Sequence of chain 1.B:
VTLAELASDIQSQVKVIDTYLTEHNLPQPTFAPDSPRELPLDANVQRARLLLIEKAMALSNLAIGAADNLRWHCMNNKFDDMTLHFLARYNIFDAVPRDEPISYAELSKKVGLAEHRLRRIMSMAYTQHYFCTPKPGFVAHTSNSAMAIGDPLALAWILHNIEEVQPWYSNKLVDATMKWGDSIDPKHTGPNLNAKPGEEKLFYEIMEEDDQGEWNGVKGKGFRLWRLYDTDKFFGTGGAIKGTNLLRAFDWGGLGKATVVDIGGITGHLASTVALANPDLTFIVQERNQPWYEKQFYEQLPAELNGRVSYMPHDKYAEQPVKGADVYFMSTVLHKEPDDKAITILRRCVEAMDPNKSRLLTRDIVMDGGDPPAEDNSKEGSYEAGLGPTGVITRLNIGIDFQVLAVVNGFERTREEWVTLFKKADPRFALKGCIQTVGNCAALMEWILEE

Binding-site contacts:
Ligand atom N3 contacts residue LEU229 of chain 1.A at 3.5 Å.
Ligand atom C9 contacts residue MET76 of chain 1.B at 4.2 Å (hydrophobic).
Ligand atom O17 contacts residue HIS161 of chain 1.A at 3.8 Å.
Ligand atom C13 contacts residue ILE242 of chain 1.A at 4.0 Å (hydrophobic).
Ligand atom N3 contacts residue HIS161 of chain 1.A at 2.8 Å (h-bond).
Ligand atom C14 contacts residue HIS336 of chain 1.A at 4.2 Å.
Ligand atom C12 contacts residue THR333 of chain 1.A at 3.7 Å.
Ligand atom C14 contacts residue ILE366 of chain 1.A at 3.8 Å (hydrophobic).
Ligand atom C5 contacts residue GLN412 of chain 1.A at 4.2 Å.
Ligand atom C19 contacts residue PHE236 of chain 1.A at 3.6 Å (hydrophobic).
Ligand atom C18 contacts residue GLN412 of chain 1.A at 3.6 Å.
Ligand atom C2 contacts residue PHE204 of chain 1.A at 3.8 Å (hydrophobic).
Ligand atom O15 contacts residue TYR205 of chain 1.A at 4.2 Å.
Ligand atom C2 contacts residue LEU229 of chain 1.A at 3.5 Å (hydrophobic).
Ligand atom C4 contacts residue LEU229 of chain 1.A at 4.2 Å (hydrophobic).
Ligand atom C4 contacts residue HIS161 of chain 1.A at 3.8 Å.
Ligand atom C18 contacts residue MET76 of chain 1.B at 3.6 Å (hydrophobic).
Ligand atom N3 contacts residue GLN412 of chain 1.A at 3.9 Å.
Ligand atom O16 contacts residue VAL413 of chain 1.A at 4.2 Å.
Ligand atom O16 contacts residue HIS336 of chain 1.A at 3.7 Å.
Ligand atom C2 contacts residue VAL416 of chain 1.A at 4.1 Å (hydrophobic).
Ligand atom O15 contacts residue VAL413 of chain 1.A at 3.8 Å.
Ligand atom O15 contacts residue LYS337 of chain 1.A at 3.1 Å (salt-bridge).
Ligand atom O17 contacts residue GLN412 of chain 1.A at 3.0 Å (h-bond).
Ligand atom C8 contacts residue MET76 of chain 1.B at 4.3 Å (hydrophobic).
Ligand atom C1 contacts residue LEU229 of chain 1.A at 4.3 Å (hydrophobic).
Ligand atom C6 contacts residue LYS337 of chain 1.A at 4.2 Å.
Ligand atom C11 contacts residue ILE242 of chain 1.A at 4.2 Å (hydrophobic).
Ligand atom C13 contacts residue THR333 of chain 1.A at 3.8 Å.
Ligand atom C1 contacts residue PHE204 of chain 1.A at 4.2 Å (hydrophobic).
Ligand atom O17 contacts residue TRP158 of chain 1.A at 3.4 Å.
Ligand atom C2 contacts residue HIS161 of chain 1.A at 3.6 Å.
Ligand atom C14 contacts residue ILE409 of chain 1.A at 4.1 Å (hydrophobic).
Ligand atom C18 contacts residue ILE409 of chain 1.A at 4.0 Å (hydrophobic).
Ligand atom C9 contacts residue ILE409 of chain 1.A at 4.1 Å (hydrophobic).
Ligand atom C1 contacts residue VAL416 of chain 1.A at 4.1 Å (hydrophobic).
Ligand atom C13 contacts residue ILE409 of chain 1.A at 4.0 Å (hydrophobic).
Ligand atom C1 contacts residue TYR205 of chain 1.A at 3.9 Å (hydrophobic).
Ligand atom C4 contacts residue GLN412 of chain 1.A at 3.7 Å.
Ligand atom C14 contacts residue THR333 of chain 1.A at 3.6 Å.

This small molecule binds to this protein.
Small molecule (SMILES): C/C=C/C[C@H](C)C[C@H](C)C(=O)c1c(O)cc[nH]c1=O

Sequence of chain 1.A:
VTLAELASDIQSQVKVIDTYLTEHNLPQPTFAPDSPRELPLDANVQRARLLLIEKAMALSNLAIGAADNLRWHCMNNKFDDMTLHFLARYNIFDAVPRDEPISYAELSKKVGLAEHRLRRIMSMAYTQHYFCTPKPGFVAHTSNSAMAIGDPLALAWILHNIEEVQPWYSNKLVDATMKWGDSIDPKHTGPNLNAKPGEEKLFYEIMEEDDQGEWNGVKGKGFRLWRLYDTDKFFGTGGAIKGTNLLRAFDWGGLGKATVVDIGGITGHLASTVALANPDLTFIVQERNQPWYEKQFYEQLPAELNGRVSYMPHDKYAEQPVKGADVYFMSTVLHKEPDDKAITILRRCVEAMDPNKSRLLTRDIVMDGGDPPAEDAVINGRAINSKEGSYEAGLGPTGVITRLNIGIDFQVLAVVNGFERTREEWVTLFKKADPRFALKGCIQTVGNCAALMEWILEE